Sequence of chain 1.F:
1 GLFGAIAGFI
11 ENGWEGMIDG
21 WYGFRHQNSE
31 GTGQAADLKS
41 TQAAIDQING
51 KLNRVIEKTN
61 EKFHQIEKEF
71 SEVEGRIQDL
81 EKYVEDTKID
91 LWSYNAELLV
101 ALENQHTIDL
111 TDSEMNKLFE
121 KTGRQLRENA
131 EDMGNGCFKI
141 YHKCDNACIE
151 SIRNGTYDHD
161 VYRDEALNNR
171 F

Binding-site contacts:
Ligand atom C1 contacts residue ASN32 of chain 1.E at 1.4 Å.
Ligand atom C6 contacts residue LEU52 of chain 1.F at 4.0 Å (hydrophobic).
Ligand atom C6 contacts residue THR312 of chain 1.E at 4.3 Å.
Ligand atom C7 contacts residue ASN32 of chain 1.E at 3.4 Å.
Ligand atom C5 contacts residue ASN32 of chain 1.E at 3.7 Å.
Ligand atom C2 contacts residue ASN32 of chain 1.E at 2.5 Å.
Ligand atom O7 contacts residue ASN32 of chain 1.E at 3.4 Å (h-bond).
Ligand atom C3 contacts residue ASN32 of chain 1.E at 3.8 Å.
Ligand atom O5 contacts residue ASN32 of chain 1.E at 2.3 Å (h-bond).
Ligand atom O5 contacts residue THR312 of chain 1.E at 3.4 Å (h-bond).
Ligand atom N2 contacts residue ASN32 of chain 1.E at 3.0 Å (h-bond).
Ligand atom C4 contacts residue ASN32 of chain 1.E at 4.2 Å.
Ligand atom C1 contacts residue THR312 of chain 1.E at 3.9 Å.
Ligand atom O6 contacts residue LEU52 of chain 1.F at 3.8 Å.
Ligand atom O6 contacts residue THR312 of chain 1.E at 4.5 Å.

Sequence of chain 1.E:
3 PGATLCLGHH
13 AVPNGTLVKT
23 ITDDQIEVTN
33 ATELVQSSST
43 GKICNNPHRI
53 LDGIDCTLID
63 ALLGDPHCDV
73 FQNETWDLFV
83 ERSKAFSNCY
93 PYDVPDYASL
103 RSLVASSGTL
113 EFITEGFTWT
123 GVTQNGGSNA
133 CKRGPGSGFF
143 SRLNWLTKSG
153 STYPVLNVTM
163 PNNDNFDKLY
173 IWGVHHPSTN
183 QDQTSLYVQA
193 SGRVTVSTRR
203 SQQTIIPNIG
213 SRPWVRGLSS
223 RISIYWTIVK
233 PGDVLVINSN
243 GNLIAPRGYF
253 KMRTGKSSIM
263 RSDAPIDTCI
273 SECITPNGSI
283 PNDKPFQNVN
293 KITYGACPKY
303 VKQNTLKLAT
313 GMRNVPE

A small-molecule ligand and the protein it binds are described below.
Small molecule (SMILES): CC(=O)N[C@@H]1[C@@H](O)[C@H](O)[C@@H](CO)O[C@H]1O